Sequence of chain 1.A:
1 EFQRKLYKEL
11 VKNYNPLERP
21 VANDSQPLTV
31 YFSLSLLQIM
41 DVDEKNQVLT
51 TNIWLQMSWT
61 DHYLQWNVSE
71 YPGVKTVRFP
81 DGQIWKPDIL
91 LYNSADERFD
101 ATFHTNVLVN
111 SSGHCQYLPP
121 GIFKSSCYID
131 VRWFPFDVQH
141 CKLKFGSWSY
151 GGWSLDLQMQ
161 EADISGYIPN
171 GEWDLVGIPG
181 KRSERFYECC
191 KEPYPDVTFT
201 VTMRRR

Sequence of chain 1.B:
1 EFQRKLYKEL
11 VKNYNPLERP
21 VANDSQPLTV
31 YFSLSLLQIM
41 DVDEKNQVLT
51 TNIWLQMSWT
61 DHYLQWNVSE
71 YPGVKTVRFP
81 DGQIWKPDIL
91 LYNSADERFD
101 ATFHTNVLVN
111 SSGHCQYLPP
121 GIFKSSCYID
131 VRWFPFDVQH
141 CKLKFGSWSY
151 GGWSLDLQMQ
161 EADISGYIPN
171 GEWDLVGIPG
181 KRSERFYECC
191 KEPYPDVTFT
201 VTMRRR

Binding-site contacts:
Ligand atom C2 contacts residue CYS189 of chain 1.A at 4.1 Å (hydrophobic).
Ligand atom C4 contacts residue TYR194 of chain 1.A at 4.2 Å (hydrophobic).
Ligand atom C8 contacts residue TRP54 of chain 1.B at 3.5 Å (hydrophobic).
Ligand atom C3 contacts residue CYS190 of chain 1.A at 3.4 Å (hydrophobic).
Ligand atom N1 contacts residue TRP148 of chain 1.A at 4.1 Å.
Ligand atom C1 contacts residue LEU118 of chain 1.B at 4.1 Å (hydrophobic).
Ligand atom C3 contacts residue CYS189 of chain 1.A at 3.7 Å (hydrophobic).
Ligand atom C7 contacts residue CYS189 of chain 1.A at 4.1 Å (hydrophobic).
Ligand atom C6 contacts residue TRP148 of chain 1.A at 4.0 Å (hydrophobic).
Ligand atom C10 contacts residue TYR92 of chain 1.A at 4.4 Å (hydrophobic).
Ligand atom C10 contacts residue TYR194 of chain 1.A at 3.1 Å (hydrophobic).
Ligand atom N1 contacts residue LEU118 of chain 1.B at 4.2 Å.
Ligand atom C2 contacts residue TRP148 of chain 1.A at 3.7 Å (hydrophobic).
Ligand atom C3 contacts residue TRP148 of chain 1.A at 4.4 Å (hydrophobic).
Ligand atom C10 contacts residue SER147 of chain 1.A at 4.1 Å.
Ligand atom C9 contacts residue TRP148 of chain 1.A at 4.3 Å (hydrophobic).
Ligand atom C5 contacts residue LEU108 of chain 1.B at 4.4 Å (hydrophobic).
Ligand atom C1 contacts residue TRP148 of chain 1.A at 3.6 Å (hydrophobic).
Ligand atom C9 contacts residue TYR187 of chain 1.A at 4.4 Å (hydrophobic).
Ligand atom C4 contacts residue CYS190 of chain 1.A at 3.7 Å (hydrophobic).
Ligand atom C3 contacts residue TYR194 of chain 1.A at 3.9 Å (hydrophobic).
Ligand atom C4 contacts residue LEU108 of chain 1.B at 4.2 Å (hydrophobic).
Ligand atom C6 contacts residue CYS189 of chain 1.A at 3.8 Å (hydrophobic).
Ligand atom C7 contacts residue LEU118 of chain 1.B at 3.8 Å (hydrophobic).
Ligand atom C10 contacts residue TRP148 of chain 1.A at 2.8 Å (hydrophobic).
Ligand atom C2 contacts residue LEU118 of chain 1.B at 4.3 Å (hydrophobic).
Ligand atom N2 contacts residue TRP148 of chain 1.A at 3.1 Å (h-bond).
Ligand atom N2 contacts residue TYR92 of chain 1.A at 4.4 Å.
Ligand atom C9 contacts residue TYR92 of chain 1.A at 3.6 Å (hydrophobic).
Ligand atom C7 contacts residue TRP54 of chain 1.B at 4.4 Å (hydrophobic).

This small molecule binds to this protein.
Small molecule (SMILES): CN1CCC[C@H]1c1cccnc1